Sequence of chain 1.A:
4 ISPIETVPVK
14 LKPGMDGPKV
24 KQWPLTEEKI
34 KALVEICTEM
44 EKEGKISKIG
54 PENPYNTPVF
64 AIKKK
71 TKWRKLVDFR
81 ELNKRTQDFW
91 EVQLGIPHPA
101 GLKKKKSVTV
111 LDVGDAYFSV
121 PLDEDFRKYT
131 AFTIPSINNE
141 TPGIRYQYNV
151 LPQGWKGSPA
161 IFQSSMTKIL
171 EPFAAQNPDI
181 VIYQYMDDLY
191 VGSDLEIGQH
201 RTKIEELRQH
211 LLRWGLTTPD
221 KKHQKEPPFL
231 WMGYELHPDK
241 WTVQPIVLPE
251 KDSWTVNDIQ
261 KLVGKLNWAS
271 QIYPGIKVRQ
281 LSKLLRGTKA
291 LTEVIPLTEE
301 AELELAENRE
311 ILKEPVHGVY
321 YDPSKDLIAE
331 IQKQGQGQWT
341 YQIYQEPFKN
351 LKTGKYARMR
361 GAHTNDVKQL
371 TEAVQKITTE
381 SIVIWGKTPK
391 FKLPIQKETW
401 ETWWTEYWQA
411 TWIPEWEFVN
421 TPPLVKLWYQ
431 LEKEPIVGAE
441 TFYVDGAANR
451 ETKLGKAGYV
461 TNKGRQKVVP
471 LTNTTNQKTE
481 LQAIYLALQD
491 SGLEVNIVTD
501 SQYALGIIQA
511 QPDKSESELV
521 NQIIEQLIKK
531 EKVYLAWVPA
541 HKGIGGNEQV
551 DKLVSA

Binding-site contacts:
Ligand atom C11 contacts residue LYS103 of chain 1.A at 3.8 Å.
Ligand atom C8 contacts residue TYR190 of chain 1.A at 3.6 Å (hydrophobic).
Ligand atom C18 contacts residue PRO238 of chain 1.A at 3.5 Å (hydrophobic).
Ligand atom C14 contacts residue TYR320 of chain 1.A at 3.5 Å (hydrophobic).
Ligand atom C9 contacts residue TYR190 of chain 1.A at 3.6 Å (hydrophobic).
Ligand atom C16 contacts residue HIS237 of chain 1.A at 3.6 Å.
Ligand atom N1 contacts residue VAL110 of chain 1.A at 3.5 Å.
Ligand atom N1 contacts residue PHE229 of chain 1.A at 3.4 Å.
Ligand atom N3 contacts residue PRO238 of chain 1.A at 3.2 Å (h-bond).
Ligand atom N2 contacts residue TYR320 of chain 1.A at 3.5 Å.
Ligand atom N3 contacts residue LYS104 of chain 1.A at 3.4 Å (salt-bridge).
Ligand atom O4 contacts residue LYS105 of chain 1.A at 2.8 Å (salt-bridge).
Ligand atom C7 contacts residue VAL108 of chain 1.A at 3.7 Å (hydrophobic).
Ligand atom O2 contacts residue VAL108 of chain 1.A at 3.5 Å.
Ligand atom CL2 contacts residue LYS105 of chain 1.A at 3.4 Å.
Ligand atom C18 contacts residue LYS104 of chain 1.A at 3.6 Å.
Ligand atom C9 contacts residue TYR183 of chain 1.A at 3.6 Å (hydrophobic).
Ligand atom N1 contacts residue TRP231 of chain 1.A at 3.7 Å.
Ligand atom C1 contacts residue TYR190 of chain 1.A at 3.7 Å (hydrophobic).
Ligand atom O4 contacts residue LYS104 of chain 1.A at 3.2 Å.
Ligand atom C15 contacts residue TYR320 of chain 1.A at 3.5 Å (hydrophobic).
Ligand atom C5 contacts residue TYR190 of chain 1.A at 3.8 Å (hydrophobic).
Ligand atom C3 contacts residue TYR190 of chain 1.A at 3.3 Å (hydrophobic).
Ligand atom CL2 contacts residue VAL181 of chain 1.A at 3.4 Å.
Ligand atom C17 contacts residue PRO238 of chain 1.A at 3.4 Å (hydrophobic).
Ligand atom C12 contacts residue VAL108 of chain 1.A at 3.5 Å (hydrophobic).
Ligand atom CL1 contacts residue TYR190 of chain 1.A at 3.5 Å.
Ligand atom O4 contacts residue PRO238 of chain 1.A at 3.8 Å.
Ligand atom C2 contacts residue TYR190 of chain 1.A at 3.7 Å (hydrophobic).
Ligand atom C18 contacts residue VAL108 of chain 1.A at 3.7 Å (hydrophobic).
Ligand atom C10 contacts residue TYR183 of chain 1.A at 3.8 Å (hydrophobic).
Ligand atom CL3 contacts residue PHE229 of chain 1.A at 3.3 Å.
Ligand atom C2 contacts residue LEU236 of chain 1.A at 3.5 Å (hydrophobic).
Ligand atom C4 contacts residue TYR190 of chain 1.A at 3.4 Å (hydrophobic).
Ligand atom N3 contacts residue VAL108 of chain 1.A at 3.6 Å.
Ligand atom O1 contacts residue VAL108 of chain 1.A at 3.3 Å.
Ligand atom O3 contacts residue PRO238 of chain 1.A at 3.2 Å.
Ligand atom C1 contacts residue VAL110 of chain 1.A at 3.6 Å (hydrophobic).
Ligand atom C1 contacts residue LEU236 of chain 1.A at 3.6 Å (hydrophobic).
Ligand atom C13 contacts residue LYS103 of chain 1.A at 3.1 Å.

This protein binds this small molecule.
Small molecule (SMILES): N#Cc1cc(Cl)cc(Oc2ccc(Cl)cc2OCCn2cc(Cl)c(=O)[nH]c2=O)c1